Binding-site contacts:
Ligand atom C1 contacts residue LYS445 of chain 1.A at 4.0 Å.
Ligand atom O6 contacts residue LYS445 of chain 1.A at 3.1 Å.
Ligand atom O4 contacts residue ASP443 of chain 1.A at 4.1 Å.
Ligand atom C7 contacts residue ASN440 of chain 1.A at 3.7 Å.
Ligand atom C6 contacts residue ASP443 of chain 1.A at 3.0 Å.
Ligand atom C7 contacts residue THR442 of chain 1.A at 4.3 Å.
Ligand atom C2 contacts residue ASN440 of chain 1.A at 2.6 Å.
Ligand atom N2 contacts residue ASN440 of chain 1.A at 2.9 Å (h-bond).
Ligand atom C8 contacts residue ASN440 of chain 1.A at 3.7 Å.
Ligand atom O6 contacts residue ASP443 of chain 1.A at 2.5 Å (salt-bridge).
Ligand atom C5 contacts residue ASP443 of chain 1.A at 2.6 Å.
Ligand atom C4 contacts residue ASP443 of chain 1.A at 3.9 Å.
Ligand atom C1 contacts residue ASN440 of chain 1.A at 1.5 Å.
Ligand atom C4 contacts residue ASN440 of chain 1.A at 3.8 Å.
Ligand atom C3 contacts residue ASN440 of chain 1.A at 3.3 Å.
Ligand atom C6 contacts residue LYS445 of chain 1.A at 3.1 Å.
Ligand atom C8 contacts residue THR442 of chain 1.A at 3.1 Å.
Ligand atom O5 contacts residue ASP443 of chain 1.A at 3.3 Å (salt-bridge).
Ligand atom O5 contacts residue LYS445 of chain 1.A at 3.1 Å.
Ligand atom N2 contacts residue PHE423 of chain 1.A at 4.3 Å.
Ligand atom C1 contacts residue ASP443 of chain 1.A at 3.9 Å.
Ligand atom O5 contacts residue ASN440 of chain 1.A at 2.5 Å (h-bond).
Ligand atom C5 contacts residue ASN440 of chain 1.A at 3.2 Å.
Ligand atom C5 contacts residue LYS445 of chain 1.A at 3.6 Å.

This protein binds this small molecule.
Small molecule (SMILES): CC(=O)N[C@H]1[C@H](O[C@H]2[C@H](O)[C@@H](NC(C)=O)CO[C@@H]2CO)O[C@H](CO)[C@@H](O)[C@@H]1O

Sequence of chain 1.A:
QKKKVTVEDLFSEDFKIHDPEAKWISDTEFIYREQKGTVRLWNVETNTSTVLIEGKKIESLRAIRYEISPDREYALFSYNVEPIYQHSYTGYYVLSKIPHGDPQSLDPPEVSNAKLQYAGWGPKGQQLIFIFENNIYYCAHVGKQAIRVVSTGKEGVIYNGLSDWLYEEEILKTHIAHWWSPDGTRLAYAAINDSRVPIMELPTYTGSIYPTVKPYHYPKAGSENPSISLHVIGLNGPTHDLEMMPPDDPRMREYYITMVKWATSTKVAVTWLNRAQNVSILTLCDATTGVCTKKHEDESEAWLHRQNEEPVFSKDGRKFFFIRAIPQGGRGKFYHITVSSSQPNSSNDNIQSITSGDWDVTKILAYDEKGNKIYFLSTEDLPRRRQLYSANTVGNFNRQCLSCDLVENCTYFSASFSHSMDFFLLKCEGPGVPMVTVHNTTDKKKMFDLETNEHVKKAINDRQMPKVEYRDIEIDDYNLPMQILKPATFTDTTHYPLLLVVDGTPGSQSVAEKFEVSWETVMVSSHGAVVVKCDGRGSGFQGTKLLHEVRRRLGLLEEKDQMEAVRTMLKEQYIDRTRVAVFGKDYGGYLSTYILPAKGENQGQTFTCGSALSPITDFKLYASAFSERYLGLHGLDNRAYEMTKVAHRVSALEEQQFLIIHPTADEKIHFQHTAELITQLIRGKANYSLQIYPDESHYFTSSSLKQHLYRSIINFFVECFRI